Binding-site contacts:
Ligand atom O5 contacts residue THR156 of chain 41.C at 3.8 Å.
Ligand atom C3 contacts residue ASN154 of chain 41.C at 3.8 Å.
Ligand atom C2 contacts residue MET151 of chain 41.C at 4.3 Å (hydrophobic).
Ligand atom C6 contacts residue ASN157 of chain 41.C at 3.7 Å.
Ligand atom C8 contacts residue ASN157 of chain 41.C at 3.3 Å.
Ligand atom C6 contacts residue ASP161 of chain 41.C at 3.7 Å.
Ligand atom N2 contacts residue ASN154 of chain 41.C at 2.9 Å (h-bond).
Ligand atom C2 contacts residue ASN154 of chain 41.C at 2.4 Å.
Ligand atom C1 contacts residue THR156 of chain 41.C at 4.3 Å.
Ligand atom C5 contacts residue THR156 of chain 41.C at 4.1 Å.
Ligand atom C1 contacts residue GLY150 of chain 41.C at 4.0 Å.
Ligand atom C7 contacts residue ASN154 of chain 41.C at 3.7 Å.
Ligand atom C5 contacts residue THR156 of chain 41.C at 3.8 Å.
Ligand atom C1 contacts residue ASN154 of chain 41.C at 1.4 Å.
Ligand atom O5 contacts residue ASN154 of chain 41.C at 2.3 Å (h-bond).
Ligand atom C1 contacts residue MET151 of chain 41.C at 4.2 Å (hydrophobic).
Ligand atom C4 contacts residue MET151 of chain 41.C at 3.9 Å (hydrophobic).
Ligand atom O5 contacts residue THR156 of chain 41.C at 4.1 Å.
Ligand atom C6 contacts residue THR156 of chain 41.C at 3.9 Å.
Ligand atom O7 contacts residue HIS148 of chain 41.C at 3.6 Å.
Ligand atom C2 contacts residue GLY150 of chain 41.C at 3.8 Å.
Ligand atom C3 contacts residue MET151 of chain 41.C at 4.1 Å (hydrophobic).
Ligand atom C6 contacts residue THR156 of chain 41.C at 3.8 Å.
Ligand atom O5 contacts residue ASN157 of chain 41.C at 4.2 Å.
Ligand atom N2 contacts residue GLY150 of chain 41.C at 3.5 Å (h-bond).
Ligand atom O6 contacts residue MET151 of chain 41.C at 4.4 Å.
Ligand atom O7 contacts residue ASN154 of chain 41.C at 4.0 Å.
Ligand atom C8 contacts residue THR156 of chain 41.C at 4.2 Å.
Ligand atom C7 contacts residue GLY150 of chain 41.C at 3.1 Å.
Ligand atom C5 contacts residue ASN154 of chain 41.C at 3.6 Å.
Ligand atom C8 contacts residue GLY150 of chain 41.C at 3.7 Å.
Ligand atom C4 contacts residue ASN154 of chain 41.C at 4.2 Å.
Ligand atom O7 contacts residue GLY150 of chain 41.C at 2.9 Å (h-bond).
Ligand atom O5 contacts residue MET151 of chain 41.C at 3.9 Å.
Ligand atom C5 contacts residue MET151 of chain 41.C at 3.8 Å (hydrophobic).

A small-molecule ligand and the protein it binds are described below.
Small molecule (SMILES): CC(=O)N[C@H]1[C@H](O[C@H]2[C@H](O)[C@@H](NC(C)=O)CO[C@@H]2CO[C@@H]2O[C@@H](C)[C@@H](O)[C@@H](O)[C@@H]2O)O[C@H](CO)[C@@H](O)[C@@H]1O

Sequence of chain 41.C:
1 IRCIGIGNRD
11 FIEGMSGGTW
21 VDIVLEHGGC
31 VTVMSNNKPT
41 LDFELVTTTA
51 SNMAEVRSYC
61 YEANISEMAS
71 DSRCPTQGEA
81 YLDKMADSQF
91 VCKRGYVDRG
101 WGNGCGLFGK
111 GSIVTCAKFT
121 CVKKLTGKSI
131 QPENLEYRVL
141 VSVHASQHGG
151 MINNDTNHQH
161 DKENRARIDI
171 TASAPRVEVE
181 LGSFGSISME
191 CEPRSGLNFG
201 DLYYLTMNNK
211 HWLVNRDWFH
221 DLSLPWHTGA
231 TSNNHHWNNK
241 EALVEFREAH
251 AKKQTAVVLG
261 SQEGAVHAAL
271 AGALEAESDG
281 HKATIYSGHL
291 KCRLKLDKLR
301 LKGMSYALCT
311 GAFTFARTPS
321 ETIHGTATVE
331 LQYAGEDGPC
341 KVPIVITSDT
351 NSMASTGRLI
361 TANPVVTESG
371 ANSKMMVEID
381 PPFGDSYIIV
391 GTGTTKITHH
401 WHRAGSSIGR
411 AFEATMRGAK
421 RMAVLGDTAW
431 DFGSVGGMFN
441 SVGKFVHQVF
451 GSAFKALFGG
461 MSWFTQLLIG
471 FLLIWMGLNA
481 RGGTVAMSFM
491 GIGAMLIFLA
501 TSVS